Binding-site contacts:
Ligand atom O6 contacts residue GLN160 of chain 57.A at 2.9 Å.
Ligand atom C20 contacts residue PHE76 of chain 14.A at 3.2 Å (hydrophobic).
Ligand atom C7 contacts residue GLN234 of chain 14.C at 2.2 Å.
Ligand atom C6 contacts residue TYR157 of chain 57.A at 2.6 Å (hydrophobic).
Ligand atom C3 contacts residue ASP155 of chain 57.A at 3.0 Å.
Ligand atom C5 contacts residue SER156 of chain 57.A at 2.9 Å.
Ligand atom C5 contacts residue TYR157 of chain 57.A at 2.8 Å (hydrophobic).
Ligand atom O4 contacts residue PHE236 of chain 14.C at 2.6 Å.
Ligand atom O2 contacts residue GLN234 of chain 14.C at 2.5 Å (h-bond).
Ligand atom O6 contacts residue ARG234 of chain 14.A at 3.4 Å (salt-bridge).
Ligand atom C21 contacts residue GLN160 of chain 57.A at 3.6 Å.
Ligand atom C4 contacts residue ASP155 of chain 57.A at 1.9 Å.
Ligand atom N1 contacts residue TYR157 of chain 57.A at 2.5 Å (h-bond).
Ligand atom C21 contacts residue ARG234 of chain 14.A at 3.5 Å.
Ligand atom C14 contacts residue PHE76 of chain 14.A at 3.3 Å (hydrophobic).
Ligand atom C5 contacts residue ASP155 of chain 57.A at 2.5 Å.
Ligand atom C3 contacts residue SER156 of chain 57.A at 3.2 Å.
Ligand atom S1 contacts residue GLN234 of chain 14.C at 2.2 Å (h-bond).
Ligand atom O5 contacts residue ARG234 of chain 14.A at 2.7 Å (salt-bridge).
Ligand atom N1 contacts residue SER156 of chain 57.A at 2.9 Å.
Ligand atom O5 contacts residue ARG219 of chain 57.A at 3.5 Å (salt-bridge).
Ligand atom C13 contacts residue PHE236 of chain 14.C at 3.4 Å (hydrophobic).
Ligand atom C1 contacts residue TYR157 of chain 57.A at 3.5 Å (hydrophobic).
Ligand atom C1 contacts residue GLN160 of chain 57.A at 2.6 Å.
Ligand atom O4 contacts residue PHE76 of chain 14.A at 2.2 Å.
Ligand atom C4 contacts residue TYR157 of chain 57.A at 3.5 Å (hydrophobic).
Ligand atom C2 contacts residue SER156 of chain 57.A at 3.6 Å.
Ligand atom O1 contacts residue GLN233 of chain 14.C at 3.6 Å.
Ligand atom C6 contacts residue GLN160 of chain 57.A at 2.9 Å.
Ligand atom C2 contacts residue GLN160 of chain 57.A at 3.5 Å.
Ligand atom C8 contacts residue ASP155 of chain 57.A at 3.7 Å.
Ligand atom C8 contacts residue GLN234 of chain 14.C at 2.9 Å.
Ligand atom C13 contacts residue PHE76 of chain 14.A at 2.9 Å (hydrophobic).
Ligand atom C6 contacts residue SER156 of chain 57.A at 3.4 Å.
Ligand atom O1 contacts residue GLN234 of chain 14.C at 2.6 Å (h-bond).
Ligand atom O2 contacts residue TYR157 of chain 57.A at 3.4 Å.
Ligand atom N1 contacts residue ASP155 of chain 57.A at 2.5 Å (salt-bridge).
Ligand atom C4 contacts residue SER156 of chain 57.A at 3.0 Å.
Ligand atom O2 contacts residue GLN233 of chain 14.C at 2.9 Å (h-bond).
Ligand atom C12 contacts residue GLN234 of chain 14.C at 2.8 Å.

Sequence of chain 14.C:
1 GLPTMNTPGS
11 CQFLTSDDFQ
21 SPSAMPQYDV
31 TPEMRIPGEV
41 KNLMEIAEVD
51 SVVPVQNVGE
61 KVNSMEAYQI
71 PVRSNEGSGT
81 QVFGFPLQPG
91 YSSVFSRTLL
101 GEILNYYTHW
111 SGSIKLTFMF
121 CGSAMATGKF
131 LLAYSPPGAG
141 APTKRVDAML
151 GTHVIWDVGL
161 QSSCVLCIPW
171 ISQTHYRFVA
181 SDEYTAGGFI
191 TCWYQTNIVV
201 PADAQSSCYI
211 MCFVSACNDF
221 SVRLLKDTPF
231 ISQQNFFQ

Sequence of chain 57.A:
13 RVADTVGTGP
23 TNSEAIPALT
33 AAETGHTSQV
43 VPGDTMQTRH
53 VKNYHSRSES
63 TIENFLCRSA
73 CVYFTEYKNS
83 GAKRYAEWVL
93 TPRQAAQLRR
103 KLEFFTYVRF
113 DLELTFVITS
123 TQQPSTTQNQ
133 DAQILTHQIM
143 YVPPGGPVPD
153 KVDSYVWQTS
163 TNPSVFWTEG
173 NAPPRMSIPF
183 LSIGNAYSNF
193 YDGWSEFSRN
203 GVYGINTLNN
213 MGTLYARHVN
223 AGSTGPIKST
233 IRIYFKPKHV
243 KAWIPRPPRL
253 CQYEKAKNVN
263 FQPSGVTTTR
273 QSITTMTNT

A small-molecule ligand and the protein it binds are described below.
Small molecule (SMILES): O=C(O)c1ccc(NS(=O)(=O)c2ccc(N3C(=O)c4ccccc4C3=O)cc2)cc1

Sequence of chain 14.A:
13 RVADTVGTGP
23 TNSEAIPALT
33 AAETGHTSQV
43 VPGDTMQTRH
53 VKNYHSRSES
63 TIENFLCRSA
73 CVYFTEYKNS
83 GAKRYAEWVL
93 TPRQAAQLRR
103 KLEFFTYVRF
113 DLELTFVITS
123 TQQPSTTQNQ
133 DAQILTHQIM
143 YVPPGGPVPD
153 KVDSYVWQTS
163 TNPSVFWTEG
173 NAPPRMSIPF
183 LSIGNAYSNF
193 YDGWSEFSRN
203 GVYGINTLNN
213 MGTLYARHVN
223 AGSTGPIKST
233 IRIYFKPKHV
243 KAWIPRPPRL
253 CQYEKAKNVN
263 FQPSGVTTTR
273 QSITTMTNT